Sequence of chain 1.J:
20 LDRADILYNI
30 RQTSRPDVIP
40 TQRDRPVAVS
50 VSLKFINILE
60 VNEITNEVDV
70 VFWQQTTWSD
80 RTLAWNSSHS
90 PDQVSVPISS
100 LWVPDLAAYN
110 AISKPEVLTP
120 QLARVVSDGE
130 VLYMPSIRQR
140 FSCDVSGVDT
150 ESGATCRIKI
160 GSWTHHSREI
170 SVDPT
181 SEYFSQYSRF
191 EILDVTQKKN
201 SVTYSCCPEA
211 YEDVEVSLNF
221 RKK

This protein binds this small molecule.
Small molecule (SMILES): CC(=O)N[C@@H]1[C@@H](O)[C@H](O)[C@@H](CO)O[C@H]1O

Binding-site contacts:
Ligand atom C3 contacts residue ASN85 of chain 1.J at 3.8 Å.
Ligand atom O5 contacts residue SER87 of chain 1.J at 3.6 Å (h-bond).
Ligand atom C2 contacts residue ASN85 of chain 1.J at 2.5 Å.
Ligand atom C5 contacts residue SER87 of chain 1.J at 3.8 Å.
Ligand atom C1 contacts residue ASN85 of chain 1.J at 1.5 Å.
Ligand atom N2 contacts residue ASN85 of chain 1.J at 2.8 Å (h-bond).
Ligand atom C7 contacts residue ASN85 of chain 1.J at 4.1 Å.
Ligand atom C1 contacts residue SER87 of chain 1.J at 4.2 Å.
Ligand atom C5 contacts residue ASN85 of chain 1.J at 3.7 Å.
Ligand atom C4 contacts residue ASN85 of chain 1.J at 4.3 Å.
Ligand atom O6 contacts residue SER87 of chain 1.J at 4.3 Å.
Ligand atom O5 contacts residue ASN85 of chain 1.J at 2.5 Å (h-bond).
Ligand atom C6 contacts residue SER87 of chain 1.J at 3.7 Å.